Binding-site contacts:
Ligand atom O7 contacts residue ASN135 of chain 1.I at 3.4 Å (h-bond).
Ligand atom C1 contacts residue ASN135 of chain 1.I at 1.5 Å.
Ligand atom N2 contacts residue ASN135 of chain 1.I at 2.9 Å (h-bond).
Ligand atom C8 contacts residue ASN135 of chain 1.I at 3.8 Å.
Ligand atom C3 contacts residue ASN135 of chain 1.I at 3.8 Å.
Ligand atom C2 contacts residue ASN135 of chain 1.I at 2.5 Å.
Ligand atom C5 contacts residue ASN135 of chain 1.I at 3.7 Å.
Ligand atom O5 contacts residue ASN135 of chain 1.I at 2.4 Å (h-bond).
Ligand atom C7 contacts residue ASN135 of chain 1.I at 3.3 Å.
Ligand atom C4 contacts residue ASN135 of chain 1.I at 4.2 Å.

This small molecule binds to this protein.
Small molecule (SMILES): CC(=O)N[C@@H]1[C@@H](O)[C@H](O)[C@@H](CO)O[C@H]1O

Sequence of chain 1.I:
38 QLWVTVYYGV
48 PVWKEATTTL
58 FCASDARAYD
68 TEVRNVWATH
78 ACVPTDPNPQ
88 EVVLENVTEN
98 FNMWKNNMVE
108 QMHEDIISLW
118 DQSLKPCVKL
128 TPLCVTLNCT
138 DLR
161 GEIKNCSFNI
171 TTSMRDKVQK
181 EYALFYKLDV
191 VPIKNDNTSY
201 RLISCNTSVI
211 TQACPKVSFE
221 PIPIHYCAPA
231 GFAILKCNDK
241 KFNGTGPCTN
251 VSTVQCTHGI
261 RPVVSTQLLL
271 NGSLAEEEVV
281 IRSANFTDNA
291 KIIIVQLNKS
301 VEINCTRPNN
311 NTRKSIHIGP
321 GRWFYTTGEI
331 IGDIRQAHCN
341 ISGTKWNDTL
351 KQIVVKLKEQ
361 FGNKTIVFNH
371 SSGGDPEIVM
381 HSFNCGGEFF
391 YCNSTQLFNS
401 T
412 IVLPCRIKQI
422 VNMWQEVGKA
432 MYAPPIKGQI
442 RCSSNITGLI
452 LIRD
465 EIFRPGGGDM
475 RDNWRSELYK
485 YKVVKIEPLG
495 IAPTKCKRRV